Binding-site contacts:
Ligand atom C8 contacts residue TYR44 of chain 1.A at 3.3 Å (hydrophobic).
Ligand atom C2 contacts residue ASP47 of chain 1.A at 3.7 Å.
Ligand atom C2 contacts residue LYS41 of chain 1.A at 3.9 Å.
Ligand atom N2 contacts residue HIS93 of chain 1.A at 2.8 Å (h-bond).
Ligand atom O7 contacts residue TYR44 of chain 1.A at 3.3 Å.
Ligand atom C7 contacts residue LYS102 of chain 1.A at 3.5 Å.
Ligand atom O5 contacts residue TYR72 of chain 1.A at 3.7 Å.
Ligand atom O6 contacts residue PRO97 of chain 1.A at 3.5 Å.
Ligand atom C6 contacts residue ASP47 of chain 1.A at 3.1 Å.
Ligand atom O7 contacts residue ILE40 of chain 1.A at 3.7 Å.
Ligand atom O7 contacts residue GLN39 of chain 1.A at 3.8 Å.
Ligand atom C8 contacts residue ILE46 of chain 1.A at 3.8 Å (hydrophobic).
Ligand atom O1 contacts residue LYS41 of chain 1.A at 3.4 Å.
Ligand atom C6 contacts residue TYR44 of chain 1.A at 3.9 Å (hydrophobic).
Ligand atom C8 contacts residue ASP47 of chain 1.A at 3.3 Å.
Ligand atom O7 contacts residue LYS41 of chain 1.A at 2.8 Å (salt-bridge).
Ligand atom C8 contacts residue LYS102 of chain 1.A at 3.8 Å.
Ligand atom C2 contacts residue HIS93 of chain 1.A at 3.8 Å.
Ligand atom C7 contacts residue TYR44 of chain 1.A at 3.2 Å (hydrophobic).
Ligand atom O4 contacts residue GLY96 of chain 1.A at 3.5 Å.
Ligand atom O6 contacts residue TYR72 of chain 1.A at 2.7 Å (h-bond).
Ligand atom O5 contacts residue PRO97 of chain 1.A at 3.7 Å.
Ligand atom O3 contacts residue TYR44 of chain 1.A at 3.5 Å.
Ligand atom C7 contacts residue ASP47 of chain 1.A at 3.6 Å.
Ligand atom O5 contacts residue ASN94 of chain 1.A at 3.9 Å.
Ligand atom C8 contacts residue HIS93 of chain 1.A at 3.2 Å.
Ligand atom N2 contacts residue ASP47 of chain 1.A at 2.9 Å (salt-bridge).
Ligand atom O5 contacts residue LYS41 of chain 1.A at 3.6 Å.
Ligand atom O7 contacts residue LYS102 of chain 1.A at 2.6 Å (salt-bridge).
Ligand atom C1 contacts residue ASP47 of chain 1.A at 3.4 Å.
Ligand atom C8 contacts residue GLN39 of chain 1.A at 3.6 Å.
Ligand atom N2 contacts residue TYR44 of chain 1.A at 3.6 Å.
Ligand atom O6 contacts residue ASP47 of chain 1.A at 2.6 Å (salt-bridge).
Ligand atom C7 contacts residue HIS93 of chain 1.A at 3.7 Å.
Ligand atom C6 contacts residue TYR72 of chain 1.A at 3.7 Å (hydrophobic).
Ligand atom C8 contacts residue ILE40 of chain 1.A at 3.8 Å (hydrophobic).
Ligand atom C8 contacts residue ALA43 of chain 1.A at 3.5 Å (hydrophobic).
Ligand atom C6 contacts residue ALA43 of chain 1.A at 3.7 Å (hydrophobic).
Ligand atom O7 contacts residue GLY95 of chain 1.A at 3.5 Å (h-bond).
Ligand atom C1 contacts residue ASN94 of chain 1.A at 3.3 Å.

Sequence of chain 1.A:
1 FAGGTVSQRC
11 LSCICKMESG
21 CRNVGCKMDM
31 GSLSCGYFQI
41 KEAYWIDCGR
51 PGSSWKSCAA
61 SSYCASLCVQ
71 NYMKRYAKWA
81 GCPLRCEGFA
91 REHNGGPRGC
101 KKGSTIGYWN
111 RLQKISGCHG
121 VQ

This protein binds this small molecule.
Small molecule (SMILES): CC(=O)N[C@@H]1[C@@H](O)[C@H](O[C@@H]2O[C@H](CO)[C@@H](O[C@@H]3O[C@H](CO)[C@@H](O)[C@H](O)[C@H]3NC(C)=O)[C@H](O)[C@H]2NC(C)=O)[C@@H](CO)O[C@H]1O